This small molecule binds to this protein.
Small molecule (SMILES): CC(=O)N[C@@H]1[C@@H](O)[C@H](O)[C@@H](CO)O[C@H]1O

Sequence of chain 1.A:
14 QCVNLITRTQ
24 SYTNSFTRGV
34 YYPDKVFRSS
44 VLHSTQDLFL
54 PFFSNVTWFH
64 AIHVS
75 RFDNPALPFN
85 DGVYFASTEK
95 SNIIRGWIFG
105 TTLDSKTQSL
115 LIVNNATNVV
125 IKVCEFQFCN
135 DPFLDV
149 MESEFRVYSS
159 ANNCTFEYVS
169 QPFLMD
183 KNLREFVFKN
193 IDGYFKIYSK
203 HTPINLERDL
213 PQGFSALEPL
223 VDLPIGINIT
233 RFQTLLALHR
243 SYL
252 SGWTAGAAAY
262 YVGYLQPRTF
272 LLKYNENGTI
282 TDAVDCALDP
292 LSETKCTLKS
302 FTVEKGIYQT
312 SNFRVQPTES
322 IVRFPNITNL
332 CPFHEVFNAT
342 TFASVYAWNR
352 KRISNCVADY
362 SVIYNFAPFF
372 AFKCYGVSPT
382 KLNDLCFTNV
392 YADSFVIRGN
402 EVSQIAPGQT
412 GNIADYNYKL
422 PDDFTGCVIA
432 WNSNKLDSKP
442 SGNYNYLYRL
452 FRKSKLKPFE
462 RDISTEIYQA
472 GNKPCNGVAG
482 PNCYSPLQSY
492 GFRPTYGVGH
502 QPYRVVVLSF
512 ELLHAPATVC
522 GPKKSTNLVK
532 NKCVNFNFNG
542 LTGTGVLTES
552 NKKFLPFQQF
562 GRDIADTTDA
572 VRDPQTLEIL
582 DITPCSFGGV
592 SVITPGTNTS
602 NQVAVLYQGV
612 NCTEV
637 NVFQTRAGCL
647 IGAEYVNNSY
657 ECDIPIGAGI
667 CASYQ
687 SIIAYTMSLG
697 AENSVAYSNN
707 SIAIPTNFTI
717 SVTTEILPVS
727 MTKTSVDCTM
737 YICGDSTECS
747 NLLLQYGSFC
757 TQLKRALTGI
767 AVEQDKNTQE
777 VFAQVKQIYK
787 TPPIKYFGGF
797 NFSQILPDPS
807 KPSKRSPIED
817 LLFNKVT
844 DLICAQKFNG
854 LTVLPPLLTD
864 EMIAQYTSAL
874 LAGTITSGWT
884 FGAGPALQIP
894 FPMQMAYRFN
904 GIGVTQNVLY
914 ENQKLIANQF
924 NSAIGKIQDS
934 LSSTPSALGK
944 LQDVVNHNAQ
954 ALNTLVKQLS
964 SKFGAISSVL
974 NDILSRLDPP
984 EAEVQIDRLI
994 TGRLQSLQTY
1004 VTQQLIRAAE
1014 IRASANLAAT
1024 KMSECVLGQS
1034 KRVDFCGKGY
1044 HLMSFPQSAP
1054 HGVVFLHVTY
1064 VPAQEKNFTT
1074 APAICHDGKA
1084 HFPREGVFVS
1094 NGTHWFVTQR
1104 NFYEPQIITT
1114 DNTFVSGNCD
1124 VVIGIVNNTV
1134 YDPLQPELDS

Binding-site contacts:
Ligand atom C7 contacts residue ASN705 of chain 1.C at 4.0 Å.
Ligand atom C3 contacts residue ASN705 of chain 1.C at 3.8 Å.
Ligand atom C2 contacts residue TYR792 of chain 1.A at 3.7 Å (hydrophobic).
Ligand atom C7 contacts residue TYR792 of chain 1.A at 3.8 Å (hydrophobic).
Ligand atom O6 contacts residue ILE790 of chain 1.A at 4.4 Å.
Ligand atom C2 contacts residue ASN705 of chain 1.C at 2.5 Å.
Ligand atom O5 contacts residue ASN705 of chain 1.C at 2.4 Å (h-bond).
Ligand atom C6 contacts residue ILE790 of chain 1.A at 3.9 Å (hydrophobic).
Ligand atom C1 contacts residue ASN705 of chain 1.C at 1.4 Å.
Ligand atom N2 contacts residue TYR792 of chain 1.A at 4.1 Å.
Ligand atom C1 contacts residue TYR792 of chain 1.A at 4.3 Å (hydrophobic).
Ligand atom O4 contacts residue ILE790 of chain 1.A at 4.2 Å.
Ligand atom O6 contacts residue ASN705 of chain 1.C at 4.0 Å.
Ligand atom C4 contacts residue ASN705 of chain 1.C at 4.2 Å.
Ligand atom C5 contacts residue ASN705 of chain 1.C at 3.7 Å.
Ligand atom N2 contacts residue ASN705 of chain 1.C at 2.9 Å (h-bond).
Ligand atom C4 contacts residue ILE790 of chain 1.A at 4.2 Å (hydrophobic).
Ligand atom O7 contacts residue TYR792 of chain 1.A at 3.2 Å.

Sequence of chain 1.C:
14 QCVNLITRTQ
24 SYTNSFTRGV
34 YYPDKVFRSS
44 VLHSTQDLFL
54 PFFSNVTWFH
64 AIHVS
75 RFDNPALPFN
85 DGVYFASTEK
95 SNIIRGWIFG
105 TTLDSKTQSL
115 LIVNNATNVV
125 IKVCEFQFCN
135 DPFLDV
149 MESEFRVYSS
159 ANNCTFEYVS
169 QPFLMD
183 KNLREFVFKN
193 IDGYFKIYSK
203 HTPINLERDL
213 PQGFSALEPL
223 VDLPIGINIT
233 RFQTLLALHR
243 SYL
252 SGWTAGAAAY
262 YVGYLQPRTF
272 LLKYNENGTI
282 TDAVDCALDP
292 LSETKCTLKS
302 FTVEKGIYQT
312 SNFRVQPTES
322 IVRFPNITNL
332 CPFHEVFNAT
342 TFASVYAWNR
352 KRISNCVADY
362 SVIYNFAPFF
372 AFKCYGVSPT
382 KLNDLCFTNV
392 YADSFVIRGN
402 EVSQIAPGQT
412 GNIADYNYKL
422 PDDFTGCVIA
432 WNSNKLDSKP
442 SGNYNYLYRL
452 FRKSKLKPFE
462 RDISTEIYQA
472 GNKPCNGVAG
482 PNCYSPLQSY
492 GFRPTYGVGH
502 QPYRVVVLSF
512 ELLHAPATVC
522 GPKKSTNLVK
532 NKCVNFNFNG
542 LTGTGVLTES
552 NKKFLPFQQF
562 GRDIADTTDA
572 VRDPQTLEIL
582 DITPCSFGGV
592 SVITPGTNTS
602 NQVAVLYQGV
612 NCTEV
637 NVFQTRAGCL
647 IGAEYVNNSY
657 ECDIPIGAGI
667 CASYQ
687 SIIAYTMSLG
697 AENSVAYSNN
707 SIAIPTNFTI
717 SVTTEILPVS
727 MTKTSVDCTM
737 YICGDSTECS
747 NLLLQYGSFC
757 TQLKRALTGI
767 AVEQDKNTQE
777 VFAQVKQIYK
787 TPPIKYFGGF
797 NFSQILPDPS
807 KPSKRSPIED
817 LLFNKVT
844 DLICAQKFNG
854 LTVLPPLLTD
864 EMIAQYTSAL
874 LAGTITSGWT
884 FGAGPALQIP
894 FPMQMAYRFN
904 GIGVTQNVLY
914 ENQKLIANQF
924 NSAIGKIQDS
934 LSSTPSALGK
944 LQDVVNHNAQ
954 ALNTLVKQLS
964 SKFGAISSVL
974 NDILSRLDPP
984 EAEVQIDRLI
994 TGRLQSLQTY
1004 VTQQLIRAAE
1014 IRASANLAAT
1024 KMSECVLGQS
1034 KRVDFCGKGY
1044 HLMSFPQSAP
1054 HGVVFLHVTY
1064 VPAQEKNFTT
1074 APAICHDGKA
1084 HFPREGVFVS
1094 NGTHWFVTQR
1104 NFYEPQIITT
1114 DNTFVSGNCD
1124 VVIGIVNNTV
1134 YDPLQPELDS